Binding-site contacts:
Ligand atom C3 contacts residue ASN327 of chain 1.A at 4.5 Å.
Ligand atom O5 contacts residue LEU324 of chain 1.A at 4.0 Å.
Ligand atom C4 contacts residue ASN327 of chain 1.A at 4.1 Å.
Ligand atom O6 contacts residue ASN327 of chain 1.A at 3.9 Å.
Ligand atom C3 contacts residue PRO325 of chain 1.A at 4.5 Å (hydrophobic).
Ligand atom C4 contacts residue ILE326 of chain 1.A at 4.3 Å (hydrophobic).
Ligand atom C4 contacts residue LYS441 of chain 1.A at 2.9 Å.
Ligand atom O5 contacts residue ASN327 of chain 1.A at 4.1 Å.
Ligand atom C4 contacts residue PRO325 of chain 1.A at 3.5 Å (hydrophobic).
Ligand atom C2 contacts residue LEU324 of chain 1.A at 4.3 Å (hydrophobic).
Ligand atom C2 contacts residue PRO325 of chain 1.A at 4.1 Å (hydrophobic).
Ligand atom O5 contacts residue ILE326 of chain 1.A at 3.9 Å.
Ligand atom C3 contacts residue LYS441 of chain 1.A at 4.2 Å.

Sequence of chain 1.A:
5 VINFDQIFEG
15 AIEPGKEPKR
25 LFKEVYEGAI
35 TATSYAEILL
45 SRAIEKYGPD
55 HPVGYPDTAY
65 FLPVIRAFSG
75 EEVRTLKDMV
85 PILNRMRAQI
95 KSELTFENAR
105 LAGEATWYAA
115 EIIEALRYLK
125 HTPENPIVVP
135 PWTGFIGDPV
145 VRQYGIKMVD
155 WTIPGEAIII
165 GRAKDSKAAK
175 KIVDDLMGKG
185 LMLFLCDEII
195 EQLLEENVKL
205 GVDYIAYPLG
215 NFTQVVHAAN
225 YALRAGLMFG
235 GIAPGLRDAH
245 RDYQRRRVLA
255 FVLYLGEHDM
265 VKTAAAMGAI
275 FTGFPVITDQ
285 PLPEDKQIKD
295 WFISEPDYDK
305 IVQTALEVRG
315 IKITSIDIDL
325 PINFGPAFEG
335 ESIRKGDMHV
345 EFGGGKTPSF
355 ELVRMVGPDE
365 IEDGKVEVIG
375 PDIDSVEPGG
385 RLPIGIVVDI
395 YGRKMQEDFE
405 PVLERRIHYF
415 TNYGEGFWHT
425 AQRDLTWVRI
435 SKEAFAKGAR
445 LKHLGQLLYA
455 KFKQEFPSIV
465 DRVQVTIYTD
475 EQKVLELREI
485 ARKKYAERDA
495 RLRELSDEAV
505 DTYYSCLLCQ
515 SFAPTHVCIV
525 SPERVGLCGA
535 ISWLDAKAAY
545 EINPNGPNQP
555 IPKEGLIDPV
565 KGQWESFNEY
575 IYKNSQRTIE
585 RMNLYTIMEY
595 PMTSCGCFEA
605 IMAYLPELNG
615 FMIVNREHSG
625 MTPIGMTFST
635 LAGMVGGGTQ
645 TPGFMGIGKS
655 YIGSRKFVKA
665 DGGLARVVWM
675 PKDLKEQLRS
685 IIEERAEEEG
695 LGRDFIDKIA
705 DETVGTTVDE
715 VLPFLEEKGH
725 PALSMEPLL

This small molecule binds to this protein.
Small molecule (SMILES): C[C@@H](O)[C@@H](C)O